Sequence of chain 1.A:
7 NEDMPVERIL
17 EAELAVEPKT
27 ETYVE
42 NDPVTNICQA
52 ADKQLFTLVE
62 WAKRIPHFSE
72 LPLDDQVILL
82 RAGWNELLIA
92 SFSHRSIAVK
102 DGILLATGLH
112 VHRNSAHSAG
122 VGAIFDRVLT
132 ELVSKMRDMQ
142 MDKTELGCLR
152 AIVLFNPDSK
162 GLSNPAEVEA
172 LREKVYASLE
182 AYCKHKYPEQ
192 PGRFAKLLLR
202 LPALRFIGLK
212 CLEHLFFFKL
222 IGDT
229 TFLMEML

Binding-site contacts:
Ligand atom O contacts residue VAL60 of chain 1.A at 3.8 Å.
Ligand atom CB contacts residue GLU233 of chain 1.A at 3.2 Å.
Ligand atom CG1 contacts residue GLU233 of chain 1.A at 3.5 Å.
Ligand atom CD2 contacts residue VAL78 of chain 1.A at 3.3 Å (hydrophobic).
Ligand atom N contacts residue GLU233 of chain 1.A at 2.9 Å (salt-bridge).
Ligand atom CB contacts residue PHE230 of chain 1.A at 3.9 Å (hydrophobic).
Ligand atom C contacts residue VAL60 of chain 1.A at 4.0 Å (hydrophobic).
Ligand atom CD2 contacts residue VAL60 of chain 1.A at 3.6 Å (hydrophobic).
Ligand atom NE2 contacts residue LEU74 of chain 1.A at 3.5 Å.
Ligand atom CA contacts residue PHE230 of chain 1.A at 3.9 Å (hydrophobic).
Ligand atom CA contacts residue GLU233 of chain 1.A at 3.6 Å.
Ligand atom CA contacts residue GLU233 of chain 1.A at 3.4 Å.
Ligand atom CD1 contacts residue PHE230 of chain 1.A at 3.3 Å (hydrophobic).
Ligand atom CD1 contacts residue LEU74 of chain 1.A at 3.6 Å (hydrophobic).
Ligand atom CD1 contacts residue PHE230 of chain 1.A at 3.7 Å (hydrophobic).
Ligand atom C contacts residue GLU233 of chain 1.A at 3.8 Å.
Ligand atom CG2 contacts residue PHE230 of chain 1.A at 4.0 Å (hydrophobic).
Ligand atom CD1 contacts residue PHE57 of chain 1.A at 3.8 Å (hydrophobic).
Ligand atom CD1 contacts residue GLN77 of chain 1.A at 3.6 Å.
Ligand atom CD2 contacts residue LEU81 of chain 1.A at 4.0 Å (hydrophobic).
Ligand atom CB contacts residue PHE230 of chain 1.A at 4.0 Å (hydrophobic).
Ligand atom CE1 contacts residue LEU74 of chain 1.A at 3.3 Å (hydrophobic).
Ligand atom C contacts residue LYS64 of chain 1.A at 4.0 Å.
Ligand atom C contacts residue LYS64 of chain 1.A at 3.6 Å.
Ligand atom N contacts residue GLU233 of chain 1.A at 2.7 Å (salt-bridge).
Ligand atom CA contacts residue GLU233 of chain 1.A at 3.7 Å.
Ligand atom N contacts residue GLU233 of chain 1.A at 3.5 Å (salt-bridge).
Ligand atom CD1 contacts residue THR229 of chain 1.A at 3.9 Å.
Ligand atom N contacts residue PHE230 of chain 1.A at 3.8 Å.
Ligand atom CB contacts residue GLU233 of chain 1.A at 2.8 Å.
Ligand atom CD contacts residue LEU74 of chain 1.A at 4.0 Å (hydrophobic).
Ligand atom C contacts residue GLU233 of chain 1.A at 3.5 Å.
Ligand atom CB contacts residue GLU233 of chain 1.A at 3.6 Å.
Ligand atom CD1 contacts residue VAL78 of chain 1.A at 3.6 Å (hydrophobic).
Ligand atom ND1 contacts residue LEU74 of chain 1.A at 3.8 Å.
Ligand atom CD2 contacts residue GLN77 of chain 1.A at 3.6 Å.
Ligand atom CB contacts residue LYS64 of chain 1.A at 3.9 Å.
Ligand atom O contacts residue LYS64 of chain 1.A at 3.2 Å (salt-bridge).
Ligand atom CB contacts residue LEU74 of chain 1.A at 3.7 Å (hydrophobic).
Ligand atom CD2 contacts residue ARG82 of chain 1.A at 3.9 Å.

This protein binds this small molecule.
Small molecule (SMILES): CC[C@H](C)[C@H](NC(=O)[C@H](C)N)C(=O)N[C@@H](CC(C)C)C(=O)N[C@@H](Cc1cnc[nH]1)C(=O)N[C@@H](CCCN=C(N)N)C(=O)N[C@@H](CC(C)C)C(=O)N[C@@H](CC(C)C)C(=O)N[C@@H](CCC(N)=O)C(=O)N[C@H](C=O)CCC(=O)O